Binding-site contacts:
Ligand atom CG contacts residue ZDC1 of chain 1.W at 4.1 Å.
Ligand atom C contacts residue ZDC1 of chain 1.W at 3.1 Å.
Ligand atom O contacts residue NH21 of chain 1.X at 2.2 Å (h-bond).
Ligand atom O contacts residue NH21 of chain 1.X at 3.5 Å (h-bond).
Ligand atom CB contacts residue ZDC1 of chain 1.W at 3.7 Å.
Ligand atom CB contacts residue ZDC1 of chain 1.W at 3.7 Å.
Ligand atom C contacts residue NH21 of chain 1.X at 3.9 Å.
Ligand atom N contacts residue ZDC1 of chain 1.W at 3.5 Å (h-bond).
Ligand atom CA contacts residue NH21 of chain 1.X at 4.1 Å.
Ligand atom O contacts residue SER23 of chain 1.G at 4.5 Å.
Ligand atom C contacts residue NH21 of chain 1.X at 3.2 Å.
Ligand atom CA contacts residue NH21 of chain 1.X at 2.4 Å.
Ligand atom O contacts residue NH21 of chain 1.X at 3.1 Å (h-bond).
Ligand atom N contacts residue NH21 of chain 1.X at 2.7 Å (h-bond).
Ligand atom N contacts residue SER23 of chain 1.G at 3.5 Å (h-bond).
Ligand atom N contacts residue SER23 of chain 1.G at 4.5 Å.
Ligand atom O contacts residue ZDC1 of chain 1.W at 3.6 Å.
Ligand atom CA contacts residue SER23 of chain 1.G at 3.7 Å.
Ligand atom CD2 contacts residue SER23 of chain 1.G at 4.4 Å.
Ligand atom N contacts residue ZDC1 of chain 1.W at 1.3 Å.
Ligand atom CA contacts residue SER23 of chain 1.G at 4.4 Å.
Ligand atom CB contacts residue NH21 of chain 1.X at 3.4 Å.
Ligand atom CA contacts residue ZDC1 of chain 1.W at 2.4 Å.
Ligand atom C contacts residue SER23 of chain 1.G at 4.0 Å.
Ligand atom CB contacts residue SER23 of chain 1.G at 3.7 Å.
Ligand atom N contacts residue NH21 of chain 1.X at 4.3 Å.
Ligand atom C contacts residue NH21 of chain 1.X at 1.3 Å.

A protein and the small-molecule ligand that binds it are described below.
Small molecule (SMILES): CC(C)C[C@H](C=O)NC(=O)[C@@H](CCCCN)NC(=O)[C@@H](C)NC(=O)[C@@H](CC(C)C)NC(=O)[C@@H](CCCCN)NC(=O)[C@@H](CCCCN)NC(=O)[C@@H](CC(C)C)NC(=O)[C@@H](C)NC(=O)[C@@H](CCCCN)NC(=O)[C@@H](CCCCN)NC(=O)[C@@H](Cc1ccc(O)cc1)NC(=O)[C@H](N)CCCCN

Sequence of chain 1.G:
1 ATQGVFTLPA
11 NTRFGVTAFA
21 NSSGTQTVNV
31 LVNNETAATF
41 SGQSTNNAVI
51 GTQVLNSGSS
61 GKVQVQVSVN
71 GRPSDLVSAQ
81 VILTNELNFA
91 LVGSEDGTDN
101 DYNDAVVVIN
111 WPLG